Sequence of chain 1.A:
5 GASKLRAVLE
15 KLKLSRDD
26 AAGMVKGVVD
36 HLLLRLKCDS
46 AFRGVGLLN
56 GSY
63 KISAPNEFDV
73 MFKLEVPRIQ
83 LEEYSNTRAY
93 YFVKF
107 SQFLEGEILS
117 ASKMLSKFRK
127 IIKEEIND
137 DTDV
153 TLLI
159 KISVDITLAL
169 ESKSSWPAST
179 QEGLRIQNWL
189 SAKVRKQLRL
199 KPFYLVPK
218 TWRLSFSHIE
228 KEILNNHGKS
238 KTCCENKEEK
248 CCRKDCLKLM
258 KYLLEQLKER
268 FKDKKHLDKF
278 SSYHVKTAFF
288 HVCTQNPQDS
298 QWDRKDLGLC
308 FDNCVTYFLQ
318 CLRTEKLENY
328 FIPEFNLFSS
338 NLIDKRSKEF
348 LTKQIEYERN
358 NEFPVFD

The small molecule below binds the protein below.
Small molecule (SMILES): O=C(O)c1cccc(NC(=O)c2nnc(-n3cnnc3)[nH]2)c1

Binding-site contacts:
Ligand atom N2 contacts residue ARG220 of chain 1.A at 4.0 Å.
Ligand atom C2 contacts residue ASN326 of chain 1.A at 3.8 Å.
Ligand atom N2 contacts residue ASN326 of chain 1.A at 2.8 Å (h-bond).
Ligand atom N2 contacts residue TYR280 of chain 1.A at 3.9 Å.
Ligand atom C2 contacts residue LEU334 of chain 1.A at 3.9 Å (hydrophobic).
Ligand atom N6 contacts residue TYR280 of chain 1.A at 3.6 Å.
Ligand atom N1 contacts residue LEU221 of chain 1.A at 4.0 Å.
Ligand atom O3 contacts residue HIS281 of chain 1.A at 3.6 Å.
Ligand atom N4 contacts residue TYR280 of chain 1.A at 3.8 Å.
Ligand atom C1 contacts residue TYR280 of chain 1.A at 3.2 Å (hydrophobic).
Ligand atom N5 contacts residue TYR280 of chain 1.A at 3.7 Å.
Ligand atom C8 contacts residue LYS276 of chain 1.A at 3.7 Å.
Ligand atom O2 contacts residue ARG220 of chain 1.A at 3.8 Å.
Ligand atom C4 contacts residue TYR280 of chain 1.A at 4.0 Å (hydrophobic).
Ligand atom C9 contacts residue LYS276 of chain 1.A at 3.9 Å.
Ligand atom C1 contacts residue ASN326 of chain 1.A at 3.8 Å.
Ligand atom C9 contacts residue HIS281 of chain 1.A at 3.4 Å.
Ligand atom N3 contacts residue TYR280 of chain 1.A at 3.2 Å.
Ligand atom C11 contacts residue ARG220 of chain 1.A at 4.2 Å.
Ligand atom N3 contacts residue ARG220 of chain 1.A at 4.0 Å.
Ligand atom N2 contacts residue LEU334 of chain 1.A at 4.2 Å.
Ligand atom C4 contacts residue ARG220 of chain 1.A at 4.0 Å.
Ligand atom O1 contacts residue SER278 of chain 1.A at 4.0 Å.
Ligand atom C2 contacts residue ARG220 of chain 1.A at 3.8 Å.
Ligand atom C3 contacts residue ARG220 of chain 1.A at 3.8 Å.
Ligand atom N1 contacts residue ASN326 of chain 1.A at 2.8 Å (h-bond).
Ligand atom C8 contacts residue HIS281 of chain 1.A at 3.7 Å.
Ligand atom C10 contacts residue HIS281 of chain 1.A at 4.0 Å.
Ligand atom N2 contacts residue PHE332 of chain 1.A at 3.5 Å.
Ligand atom C1 contacts residue LEU221 of chain 1.A at 4.1 Å (hydrophobic).
Ligand atom C7 contacts residue SER278 of chain 1.A at 3.5 Å.
Ligand atom N7 contacts residue ARG220 of chain 1.A at 4.1 Å.
Ligand atom C2 contacts residue PHE332 of chain 1.A at 4.2 Å (hydrophobic).
Ligand atom O3 contacts residue LEU334 of chain 1.A at 4.0 Å.
Ligand atom C2 contacts residue TYR280 of chain 1.A at 3.5 Å (hydrophobic).
Ligand atom C12 contacts residue HIS281 of chain 1.A at 4.1 Å.
Ligand atom C3 contacts residue TYR280 of chain 1.A at 3.4 Å (hydrophobic).
Ligand atom N1 contacts residue TYR280 of chain 1.A at 3.5 Å (h-bond).
Ligand atom C8 contacts residue SER278 of chain 1.A at 3.5 Å.
Ligand atom N4 contacts residue ARG220 of chain 1.A at 3.4 Å (salt-bridge).